Binding-site contacts:
Ligand atom N2 contacts residue ASN405 of chain 1.B at 2.9 Å (h-bond).
Ligand atom C4 contacts residue ASN405 of chain 1.B at 4.2 Å.
Ligand atom N2 contacts residue ASP414 of chain 1.B at 4.0 Å.
Ligand atom C3 contacts residue ASN405 of chain 1.B at 3.8 Å.
Ligand atom C2 contacts residue ASN405 of chain 1.B at 2.4 Å.
Ligand atom C7 contacts residue ASP414 of chain 1.B at 4.0 Å.
Ligand atom C1 contacts residue ASN405 of chain 1.B at 1.4 Å.
Ligand atom C7 contacts residue ASN405 of chain 1.B at 3.4 Å.
Ligand atom C8 contacts residue LEU401 of chain 1.B at 4.3 Å (hydrophobic).
Ligand atom C8 contacts residue ASP414 of chain 1.B at 3.2 Å.
Ligand atom O5 contacts residue ASN405 of chain 1.B at 2.4 Å (h-bond).
Ligand atom C7 contacts residue LYS466 of chain 1.B at 3.6 Å.
Ligand atom C8 contacts residue LYS466 of chain 1.B at 3.8 Å.
Ligand atom O7 contacts residue LYS466 of chain 1.B at 2.9 Å (salt-bridge).
Ligand atom O7 contacts residue ASN405 of chain 1.B at 3.5 Å (h-bond).
Ligand atom C5 contacts residue ASN405 of chain 1.B at 3.7 Å.
Ligand atom O7 contacts residue ILE402 of chain 1.B at 4.1 Å.

Sequence of chain 1.B:
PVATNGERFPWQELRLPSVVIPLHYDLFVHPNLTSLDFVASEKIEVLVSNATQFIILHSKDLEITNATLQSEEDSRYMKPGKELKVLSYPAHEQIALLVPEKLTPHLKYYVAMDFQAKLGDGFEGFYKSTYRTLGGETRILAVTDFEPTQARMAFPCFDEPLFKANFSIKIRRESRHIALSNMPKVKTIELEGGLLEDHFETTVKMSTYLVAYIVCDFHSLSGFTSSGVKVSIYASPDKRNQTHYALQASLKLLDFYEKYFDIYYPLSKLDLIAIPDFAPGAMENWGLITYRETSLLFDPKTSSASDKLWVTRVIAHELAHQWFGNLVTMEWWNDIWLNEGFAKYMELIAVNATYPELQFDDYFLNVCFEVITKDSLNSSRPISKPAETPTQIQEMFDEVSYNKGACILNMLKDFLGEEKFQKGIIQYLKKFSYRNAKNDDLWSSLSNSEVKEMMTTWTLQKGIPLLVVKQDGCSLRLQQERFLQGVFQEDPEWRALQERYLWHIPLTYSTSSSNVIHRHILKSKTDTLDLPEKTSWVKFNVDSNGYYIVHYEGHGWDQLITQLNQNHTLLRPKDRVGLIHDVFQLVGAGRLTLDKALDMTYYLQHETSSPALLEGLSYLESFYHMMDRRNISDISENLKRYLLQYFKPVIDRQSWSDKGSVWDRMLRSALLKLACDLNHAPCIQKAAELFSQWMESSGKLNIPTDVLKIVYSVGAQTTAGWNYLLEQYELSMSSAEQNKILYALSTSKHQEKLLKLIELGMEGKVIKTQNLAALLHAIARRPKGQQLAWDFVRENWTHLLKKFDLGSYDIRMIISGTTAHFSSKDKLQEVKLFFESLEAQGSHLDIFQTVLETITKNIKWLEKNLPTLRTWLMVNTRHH

This small molecule binds to this protein.
Small molecule (SMILES): CC(=O)N[C@@H]1[C@@H](O)[C@H](O)[C@@H](CO)O[C@H]1O